Sequence of chain 1.A:
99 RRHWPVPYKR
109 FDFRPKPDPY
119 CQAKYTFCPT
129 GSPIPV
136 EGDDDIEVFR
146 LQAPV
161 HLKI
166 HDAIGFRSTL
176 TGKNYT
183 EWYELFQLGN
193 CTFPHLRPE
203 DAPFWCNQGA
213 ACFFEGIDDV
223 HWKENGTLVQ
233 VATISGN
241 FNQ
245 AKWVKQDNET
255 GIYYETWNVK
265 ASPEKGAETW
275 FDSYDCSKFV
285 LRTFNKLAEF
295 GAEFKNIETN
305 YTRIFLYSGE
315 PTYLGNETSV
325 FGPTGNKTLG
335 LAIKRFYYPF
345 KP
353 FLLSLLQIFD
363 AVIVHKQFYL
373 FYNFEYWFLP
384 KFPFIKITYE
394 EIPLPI

A small-molecule ligand and the protein it binds are described below.
Small molecule (SMILES): CC(=O)N[C@H]1[C@H](O[C@H]2[C@H](O)[C@@H](NC(C)=O)CO[C@@H]2CO)O[C@H](CO)[C@@H](O[C@@H]2O[C@H](CO)[C@@H](O)[C@H](O)[C@@H]2O)[C@@H]1O

Binding-site contacts:
Ligand atom O6 contacts residue CYS126 of chain 1.A at 3.9 Å.
Ligand atom C3 contacts residue ALA213 of chain 1.A at 3.4 Å (hydrophobic).
Ligand atom C2 contacts residue ALA213 of chain 1.A at 3.5 Å (hydrophobic).
Ligand atom N2 contacts residue PHE125 of chain 1.A at 4.2 Å.
Ligand atom O5 contacts residue ASN252 of chain 1.A at 2.4 Å (h-bond).
Ligand atom C8 contacts residue VAL248 of chain 1.A at 4.2 Å (hydrophobic).
Ligand atom O3 contacts residue PHE125 of chain 1.A at 4.3 Å.
Ligand atom O3 contacts residue PRO127 of chain 1.A at 4.0 Å.
Ligand atom N2 contacts residue ALA213 of chain 1.A at 3.1 Å (h-bond).
Ligand atom C6 contacts residue ALA212 of chain 1.A at 4.1 Å (hydrophobic).
Ligand atom O5 contacts residue ALA212 of chain 1.A at 3.8 Å.
Ligand atom O5 contacts residue GLU253 of chain 1.A at 4.2 Å.
Ligand atom C2 contacts residue PHE125 of chain 1.A at 4.2 Å (hydrophobic).
Ligand atom C1 contacts residue ALA213 of chain 1.A at 3.5 Å (hydrophobic).
Ligand atom C4 contacts residue ASN252 of chain 1.A at 4.2 Å.
Ligand atom C1 contacts residue CYS126 of chain 1.A at 4.1 Å (hydrophobic).
Ligand atom C8 contacts residue ALA213 of chain 1.A at 4.2 Å (hydrophobic).
Ligand atom C1 contacts residue ALA212 of chain 1.A at 4.0 Å (hydrophobic).
Ligand atom C5 contacts residue PRO127 of chain 1.A at 3.6 Å (hydrophobic).
Ligand atom C5 contacts residue ASN252 of chain 1.A at 3.6 Å.
Ligand atom C8 contacts residue ASN252 of chain 1.A at 4.3 Å.
Ligand atom C2 contacts residue GLY129 of chain 1.A at 4.2 Å.
Ligand atom N2 contacts residue ASN252 of chain 1.A at 2.9 Å (h-bond).
Ligand atom C7 contacts residue ASN252 of chain 1.A at 3.1 Å.
Ligand atom C6 contacts residue GLY129 of chain 1.A at 3.3 Å.
Ligand atom O5 contacts residue ARG112 of chain 1.A at 4.2 Å.
Ligand atom C8 contacts residue ILE132 of chain 1.A at 4.0 Å (hydrophobic).
Ligand atom C2 contacts residue ASN252 of chain 1.A at 2.4 Å.
Ligand atom O6 contacts residue GLY129 of chain 1.A at 3.4 Å (h-bond).
Ligand atom O6 contacts residue ARG112 of chain 1.A at 3.5 Å.
Ligand atom O7 contacts residue ASN252 of chain 1.A at 2.9 Å (h-bond).
Ligand atom C1 contacts residue ASN252 of chain 1.A at 1.4 Å.
Ligand atom O4 contacts residue PHE125 of chain 1.A at 3.6 Å.
Ligand atom C5 contacts residue ALA212 of chain 1.A at 3.7 Å (hydrophobic).
Ligand atom C6 contacts residue ARG112 of chain 1.A at 3.8 Å.
Ligand atom C3 contacts residue ASN252 of chain 1.A at 3.8 Å.
Ligand atom O4 contacts residue PRO127 of chain 1.A at 2.8 Å (h-bond).
Ligand atom C7 contacts residue ALA213 of chain 1.A at 4.1 Å (hydrophobic).
Ligand atom C3 contacts residue PRO127 of chain 1.A at 3.4 Å (hydrophobic).
Ligand atom C4 contacts residue PRO127 of chain 1.A at 3.4 Å (hydrophobic).